Sequence of chain 4.A:
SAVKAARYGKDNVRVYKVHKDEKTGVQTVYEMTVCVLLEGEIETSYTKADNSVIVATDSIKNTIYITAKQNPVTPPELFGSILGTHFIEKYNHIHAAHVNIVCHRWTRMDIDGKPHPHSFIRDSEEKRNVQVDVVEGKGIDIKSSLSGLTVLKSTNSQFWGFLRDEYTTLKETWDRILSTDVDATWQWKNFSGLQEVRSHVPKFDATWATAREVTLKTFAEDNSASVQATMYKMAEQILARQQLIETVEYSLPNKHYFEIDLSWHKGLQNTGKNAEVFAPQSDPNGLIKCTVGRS

Sequence of chain 3.A:
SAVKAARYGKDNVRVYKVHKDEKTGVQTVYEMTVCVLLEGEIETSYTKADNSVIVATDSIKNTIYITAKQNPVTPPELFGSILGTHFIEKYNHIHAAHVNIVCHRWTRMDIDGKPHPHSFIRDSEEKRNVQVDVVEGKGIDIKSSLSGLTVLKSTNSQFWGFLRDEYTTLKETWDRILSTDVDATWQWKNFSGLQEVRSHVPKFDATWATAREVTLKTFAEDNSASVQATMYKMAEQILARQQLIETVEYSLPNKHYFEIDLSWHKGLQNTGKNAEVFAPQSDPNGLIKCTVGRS

Binding-site contacts:
Ligand atom O13 contacts residue TYR9 of chain 3.A at 3.9 Å.
Ligand atom C8 contacts residue THR58 of chain 3.A at 3.2 Å.
Ligand atom C2 contacts residue GLN229 of chain 4.A at 3.8 Å.
Ligand atom O24 contacts residue ALA57 of chain 3.A at 3.7 Å.
Ligand atom C2 contacts residue PHE160 of chain 4.A at 3.7 Å (hydrophobic).
Ligand atom C8 contacts residue ASP59 of chain 3.A at 3.9 Å.
Ligand atom O11 contacts residue PHE160 of chain 4.A at 4.0 Å.
Ligand atom O13 contacts residue PHE160 of chain 4.A at 3.9 Å.
Ligand atom C4 contacts residue ARG177 of chain 4.A at 3.8 Å.
Ligand atom C5 contacts residue THR58 of chain 3.A at 4.0 Å.
Ligand atom O13 contacts residue ILE55 of chain 3.A at 3.6 Å.
Ligand atom N1 contacts residue PHE160 of chain 4.A at 3.6 Å.
Ligand atom N1 contacts residue GLN229 of chain 4.A at 3.0 Å (h-bond).
Ligand atom O11 contacts residue ARG177 of chain 4.A at 3.0 Å (salt-bridge).
Ligand atom O11 contacts residue ASN255 of chain 4.A at 4.1 Å.
Ligand atom N3 contacts residue PHE160 of chain 4.A at 3.8 Å.
Ligand atom N9 contacts residue PHE160 of chain 4.A at 3.6 Å.
Ligand atom C8 contacts residue PHE160 of chain 4.A at 3.7 Å (hydrophobic).
Ligand atom N7 contacts residue PHE160 of chain 4.A at 3.6 Å.
Ligand atom O24 contacts residue LEU171 of chain 4.A at 3.6 Å.
Ligand atom C2 contacts residue ASN255 of chain 4.A at 3.9 Å.
Ligand atom N3 contacts residue ASN255 of chain 4.A at 3.4 Å (h-bond).
Ligand atom O11 contacts residue GLN229 of chain 4.A at 3.7 Å.
Ligand atom C5 contacts residue PHE160 of chain 4.A at 3.4 Å (hydrophobic).
Ligand atom N7 contacts residue THR58 of chain 3.A at 2.9 Å (h-bond).
Ligand atom C4 contacts residue ASN255 of chain 4.A at 3.9 Å.
Ligand atom C6 contacts residue PHE160 of chain 4.A at 3.5 Å (hydrophobic).
Ligand atom O11 contacts residue VAL228 of chain 4.A at 2.9 Å (h-bond).
Ligand atom C6 contacts residue GLN229 of chain 4.A at 3.8 Å.
Ligand atom N7 contacts residue ALA57 of chain 3.A at 3.7 Å.
Ligand atom O11 contacts residue SER227 of chain 4.A at 3.6 Å.
Ligand atom N9 contacts residue ARG177 of chain 4.A at 3.9 Å.
Ligand atom C4 contacts residue PHE160 of chain 4.A at 3.4 Å (hydrophobic).
Ligand atom O13 contacts residue THR58 of chain 3.A at 3.9 Å.
Ligand atom O24 contacts residue ASP59 of chain 3.A at 2.9 Å (salt-bridge).
Ligand atom C2 contacts residue VAL228 of chain 4.A at 3.9 Å (hydrophobic).
Ligand atom C2 contacts residue ARG177 of chain 4.A at 3.5 Å.
Ligand atom O13 contacts residue GLN229 of chain 4.A at 3.0 Å (h-bond).
Ligand atom O24 contacts residue THR58 of chain 3.A at 3.2 Å (h-bond).
Ligand atom N3 contacts residue ARG177 of chain 4.A at 3.0 Å (salt-bridge).

This protein binds this small molecule.
Small molecule (SMILES): O=c1[nH]c(=O)c2[nH]c(=O)[nH]c2[nH]1